Binding-site contacts:
Ligand atom O5 contacts residue ASN308 of chain 1.C at 2.4 Å (h-bond).
Ligand atom C5 contacts residue ASN308 of chain 1.C at 3.7 Å.
Ligand atom C3 contacts residue ASN308 of chain 1.C at 3.7 Å.
Ligand atom C2 contacts residue ASN308 of chain 1.C at 2.4 Å.
Ligand atom O7 contacts residue ASN308 of chain 1.C at 4.3 Å.
Ligand atom C1 contacts residue ASN308 of chain 1.C at 1.4 Å.
Ligand atom C1 contacts residue TRP364 of chain 1.C at 4.4 Å (hydrophobic).
Ligand atom C4 contacts residue ASN308 of chain 1.C at 4.2 Å.
Ligand atom N2 contacts residue ASN308 of chain 1.C at 2.8 Å (h-bond).
Ligand atom C7 contacts residue ASN308 of chain 1.C at 3.7 Å.

Sequence of chain 1.C:
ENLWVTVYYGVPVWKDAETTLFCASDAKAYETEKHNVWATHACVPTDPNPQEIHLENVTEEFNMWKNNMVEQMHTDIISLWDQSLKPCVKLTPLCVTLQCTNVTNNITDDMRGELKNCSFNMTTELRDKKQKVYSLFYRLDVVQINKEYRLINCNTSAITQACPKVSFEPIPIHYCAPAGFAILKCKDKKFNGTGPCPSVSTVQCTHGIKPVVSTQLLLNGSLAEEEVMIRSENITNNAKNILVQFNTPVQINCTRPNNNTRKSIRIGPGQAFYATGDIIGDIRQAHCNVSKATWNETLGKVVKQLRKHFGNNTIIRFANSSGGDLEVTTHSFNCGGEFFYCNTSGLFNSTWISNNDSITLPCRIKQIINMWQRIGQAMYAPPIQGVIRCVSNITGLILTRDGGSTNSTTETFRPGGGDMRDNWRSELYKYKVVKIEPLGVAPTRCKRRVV

This small molecule binds to this protein.
Small molecule (SMILES): CC(=O)N[C@@H]1[C@@H](O)[C@H](O)[C@@H](CO)O[C@H]1O